This small molecule binds to this protein.
Small molecule (SMILES): CC(=O)N[C@H]1[C@H]([C@H](O)[C@H](O)CO)O[C@@](O)(C(=O)O)C[C@@H]1O

Sequence of chain 37.A:
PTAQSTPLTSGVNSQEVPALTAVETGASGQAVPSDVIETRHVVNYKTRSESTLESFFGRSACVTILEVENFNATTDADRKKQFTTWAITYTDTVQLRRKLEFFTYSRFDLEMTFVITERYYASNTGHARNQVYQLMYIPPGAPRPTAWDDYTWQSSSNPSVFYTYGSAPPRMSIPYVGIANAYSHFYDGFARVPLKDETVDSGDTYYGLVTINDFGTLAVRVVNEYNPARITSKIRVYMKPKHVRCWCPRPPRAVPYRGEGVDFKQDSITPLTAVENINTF

Binding-site contacts:
Ligand atom O10 contacts residue TYR250 of chain 37.A at 2.2 Å (h-bond).
Ligand atom O4 contacts residue ASN251 of chain 37.A at 4.3 Å.
Ligand atom C1 contacts residue SER147 of chain 38.A at 3.6 Å.
Ligand atom C5 contacts residue TYR145 of chain 38.A at 3.3 Å (hydrophobic).
Ligand atom C10 contacts residue TYR145 of chain 38.A at 3.6 Å (hydrophobic).
Ligand atom O4 contacts residue TYR250 of chain 37.A at 3.0 Å.
Ligand atom C6 contacts residue TYR145 of chain 38.A at 3.4 Å (hydrophobic).
Ligand atom O1B contacts residue PRO252 of chain 37.A at 3.4 Å.
Ligand atom C9 contacts residue ALA146 of chain 38.A at 4.4 Å (hydrophobic).
Ligand atom C5 contacts residue TYR250 of chain 37.A at 4.3 Å (hydrophobic).
Ligand atom O10 contacts residue ASN96 of chain 37.A at 4.2 Å.
Ligand atom C4 contacts residue PRO252 of chain 37.A at 4.3 Å (hydrophobic).
Ligand atom O4 contacts residue PRO252 of chain 37.A at 4.0 Å.
Ligand atom O4 contacts residue TYR145 of chain 38.A at 4.2 Å.
Ligand atom O8 contacts residue TYR145 of chain 38.A at 4.2 Å.
Ligand atom C7 contacts residue TYR145 of chain 38.A at 3.9 Å (hydrophobic).
Ligand atom N5 contacts residue TYR145 of chain 38.A at 2.6 Å (h-bond).
Ligand atom C1 contacts residue PRO252 of chain 37.A at 4.1 Å (hydrophobic).
Ligand atom O1B contacts residue ALA146 of chain 38.A at 4.3 Å.
Ligand atom C4 contacts residue TYR145 of chain 38.A at 3.6 Å (hydrophobic).
Ligand atom C4 contacts residue TYR250 of chain 37.A at 4.2 Å (hydrophobic).
Ligand atom C3 contacts residue PRO252 of chain 37.A at 4.4 Å (hydrophobic).
Ligand atom C11 contacts residue TYR250 of chain 37.A at 3.0 Å (hydrophobic).
Ligand atom C10 contacts residue TYR250 of chain 37.A at 2.8 Å (hydrophobic).
Ligand atom N5 contacts residue TYR250 of chain 37.A at 3.8 Å.
Ligand atom C6 contacts residue ALA146 of chain 38.A at 4.3 Å (hydrophobic).
Ligand atom O9 contacts residue ALA146 of chain 38.A at 3.3 Å.
Ligand atom O1A contacts residue ALA146 of chain 38.A at 3.2 Å.
Ligand atom O1A contacts residue SER147 of chain 38.A at 3.1 Å (h-bond).
Ligand atom O1B contacts residue SER147 of chain 38.A at 2.7 Å (h-bond).
Ligand atom C11 contacts residue TYR145 of chain 38.A at 3.7 Å (hydrophobic).
Ligand atom C11 contacts residue ARG143 of chain 38.A at 3.9 Å.
Ligand atom C1 contacts residue ALA146 of chain 38.A at 4.0 Å (hydrophobic).
Ligand atom C8 contacts residue TYR145 of chain 38.A at 4.2 Å (hydrophobic).
Ligand atom C8 contacts residue ALA146 of chain 38.A at 4.4 Å (hydrophobic).

Sequence of chain 38.A:
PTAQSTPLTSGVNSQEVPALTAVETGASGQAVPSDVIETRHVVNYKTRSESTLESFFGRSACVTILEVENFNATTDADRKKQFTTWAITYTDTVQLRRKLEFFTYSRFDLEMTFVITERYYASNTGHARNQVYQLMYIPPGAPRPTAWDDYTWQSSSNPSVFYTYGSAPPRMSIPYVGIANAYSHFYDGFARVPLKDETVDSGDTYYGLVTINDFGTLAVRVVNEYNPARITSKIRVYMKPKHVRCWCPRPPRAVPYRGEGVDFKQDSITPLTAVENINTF